Sequence of chain 1.A:
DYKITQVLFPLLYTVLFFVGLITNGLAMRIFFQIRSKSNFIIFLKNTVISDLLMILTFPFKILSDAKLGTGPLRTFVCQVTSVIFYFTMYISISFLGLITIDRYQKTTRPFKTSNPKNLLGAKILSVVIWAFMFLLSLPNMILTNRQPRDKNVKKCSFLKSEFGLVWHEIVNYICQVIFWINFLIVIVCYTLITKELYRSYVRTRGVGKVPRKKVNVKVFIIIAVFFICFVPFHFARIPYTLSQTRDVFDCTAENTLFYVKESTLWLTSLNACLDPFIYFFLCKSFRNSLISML

Binding-site contacts:
Ligand atom N6 contacts residue TYR111 of chain 1.A at 2.6 Å (h-bond).
Ligand atom O2B contacts residue LYS282 of chain 1.A at 3.6 Å (salt-bridge).
Ligand atom S1 contacts residue PHE108 of chain 1.A at 3.6 Å.
Ligand atom N6 contacts residue ASN193 of chain 1.A at 3.0 Å (h-bond).
Ligand atom O1A contacts residue TYR261 of chain 1.A at 3.3 Å.
Ligand atom C2 contacts residue TYR107 of chain 1.A at 3.5 Å (hydrophobic).
Ligand atom O3' contacts residue CYS99 of chain 1.A at 2.7 Å (h-bond).
Ligand atom C5' contacts residue TYR107 of chain 1.A at 3.5 Å (hydrophobic).
Ligand atom O4' contacts residue SER103 of chain 1.A at 3.6 Å.
Ligand atom PA contacts residue GLN265 of chain 1.A at 3.2 Å.
Ligand atom C6 contacts residue TYR111 of chain 1.A at 3.5 Å (hydrophobic).
Ligand atom O3' contacts residue VAL104 of chain 1.A at 3.2 Å.
Ligand atom C11 contacts residue PHE108 of chain 1.A at 3.6 Å (hydrophobic).
Ligand atom O2B contacts residue GLN265 of chain 1.A at 3.5 Å (h-bond).
Ligand atom O2A contacts residue HIS189 of chain 1.A at 3.4 Å.
Ligand atom N7 contacts residue ASN193 of chain 1.A at 2.9 Å (h-bond).
Ligand atom O2A contacts residue GLN265 of chain 1.A at 2.8 Å (h-bond).
Ligand atom O1A contacts residue LYS282 of chain 1.A at 3.5 Å (salt-bridge).
Ligand atom O3' contacts residue SER103 of chain 1.A at 3.5 Å (h-bond).
Ligand atom O2B contacts residue TYR261 of chain 1.A at 2.6 Å (h-bond).
Ligand atom O1A contacts residue GLN265 of chain 1.A at 2.8 Å (h-bond).
Ligand atom N7 contacts residue HIS189 of chain 1.A at 3.5 Å.
Ligand atom O1A contacts residue ARG258 of chain 1.A at 2.9 Å (salt-bridge).
Ligand atom C4' contacts residue SER103 of chain 1.A at 2.9 Å.
Ligand atom O5' contacts residue TYR107 of chain 1.A at 3.1 Å (h-bond).
Ligand atom C8 contacts residue HIS189 of chain 1.A at 3.1 Å.
Ligand atom N3 contacts residue ASN161 of chain 1.A at 3.4 Å (h-bond).
Ligand atom O1B contacts residue ARG95 of chain 1.A at 2.9 Å (salt-bridge).
Ligand atom O2' contacts residue ASN161 of chain 1.A at 3.2 Å (h-bond).
Ligand atom N1 contacts residue TYR111 of chain 1.A at 3.1 Å.
Ligand atom O3B contacts residue LYS282 of chain 1.A at 3.3 Å (salt-bridge).
Ligand atom C4' contacts residue TYR107 of chain 1.A at 3.5 Å (hydrophobic).
Ligand atom O2' contacts residue LYS181 of chain 1.A at 2.6 Å (salt-bridge).
Ligand atom O3A contacts residue GLN265 of chain 1.A at 3.0 Å (h-bond).
Ligand atom O4' contacts residue TYR107 of chain 1.A at 2.9 Å.
Ligand atom C4 contacts residue ASN161 of chain 1.A at 3.5 Å.
Ligand atom O1B contacts residue CYS177 of chain 1.A at 3.2 Å (h-bond).
Ligand atom N9 contacts residue ASN161 of chain 1.A at 3.5 Å (h-bond).
Ligand atom C1' contacts residue ASN161 of chain 1.A at 3.5 Å.
Ligand atom C5 contacts residue ASN193 of chain 1.A at 3.5 Å.

The small molecule below binds the protein below.
Small molecule (SMILES): CSc1nc(N)c2ncn([C@@H]3O[C@H](COP(=O)(O)OP(=O)(O)O)[C@@H](O)[C@H]3O)c2n1